A protein and the small-molecule ligand that binds it are described below.
Small molecule (SMILES): Nc1ncnc2c1ncn2[C@H]1C[C@H](O)[C@@H](COP(=O)(O)O)O1

Sequence of chain 1.K:
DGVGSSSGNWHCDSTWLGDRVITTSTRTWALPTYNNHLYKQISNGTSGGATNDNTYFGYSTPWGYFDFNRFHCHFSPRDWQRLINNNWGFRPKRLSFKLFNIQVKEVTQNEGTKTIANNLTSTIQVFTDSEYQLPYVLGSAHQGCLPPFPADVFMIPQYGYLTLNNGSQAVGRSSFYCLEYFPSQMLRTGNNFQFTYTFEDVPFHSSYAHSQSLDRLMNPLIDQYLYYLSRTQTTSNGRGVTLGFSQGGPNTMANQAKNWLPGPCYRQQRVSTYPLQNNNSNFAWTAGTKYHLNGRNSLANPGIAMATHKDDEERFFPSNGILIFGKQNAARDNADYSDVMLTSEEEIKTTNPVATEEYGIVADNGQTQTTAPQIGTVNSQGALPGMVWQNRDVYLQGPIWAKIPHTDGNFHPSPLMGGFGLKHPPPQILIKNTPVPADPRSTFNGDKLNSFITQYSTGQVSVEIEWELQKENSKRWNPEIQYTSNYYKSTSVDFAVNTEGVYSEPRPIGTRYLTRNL

Binding-site contacts:
Ligand atom C2 contacts residue VAL202 of chain 1.K at 4.2 Å (hydrophobic).
Ligand atom N7 contacts residue PRO203 of chain 1.K at 4.0 Å.
Ligand atom C6 contacts residue GLY421 of chain 1.K at 3.6 Å.
Ligand atom C2' contacts residue PRO413 of chain 1.K at 3.8 Å (hydrophobic).
Ligand atom C5 contacts residue PRO413 of chain 1.K at 4.0 Å (hydrophobic).
Ligand atom N6 contacts residue PHE420 of chain 1.K at 3.7 Å.
Ligand atom C5 contacts residue PRO203 of chain 1.K at 3.9 Å (hydrophobic).
Ligand atom N7 contacts residue SER414 of chain 1.K at 3.6 Å.
Ligand atom O3' contacts residue PRO413 of chain 1.K at 4.2 Å.
Ligand atom N7 contacts residue ASN391 of chain 1.K at 3.9 Å.
Ligand atom N6 contacts residue PRO415 of chain 1.K at 4.2 Å.
Ligand atom N9 contacts residue PRO203 of chain 1.K at 4.4 Å.
Ligand atom C2 contacts residue PRO413 of chain 1.K at 3.5 Å (hydrophobic).
Ligand atom C8 contacts residue PRO203 of chain 1.K at 4.2 Å (hydrophobic).
Ligand atom C6 contacts residue SER414 of chain 1.K at 4.0 Å.
Ligand atom C2 contacts residue GLY421 of chain 1.K at 3.4 Å.
Ligand atom C8 contacts residue SER414 of chain 1.K at 4.3 Å.
Ligand atom C1' contacts residue HIS412 of chain 1.K at 4.3 Å.
Ligand atom C6 contacts residue VAL202 of chain 1.K at 4.2 Å (hydrophobic).
Ligand atom C4 contacts residue PRO413 of chain 1.K at 4.0 Å (hydrophobic).
Ligand atom N3 contacts residue PRO413 of chain 1.K at 3.8 Å.
Ligand atom N9 contacts residue HIS412 of chain 1.K at 4.3 Å.
Ligand atom N6 contacts residue SER414 of chain 1.K at 3.7 Å.
Ligand atom N1 contacts residue PHE420 of chain 1.K at 4.2 Å.
Ligand atom N6 contacts residue GLY421 of chain 1.K at 3.3 Å (h-bond).
Ligand atom C1' contacts residue PRO413 of chain 1.K at 3.9 Å (hydrophobic).
Ligand atom N1 contacts residue VAL202 of chain 1.K at 3.7 Å.
Ligand atom N1 contacts residue GLY421 of chain 1.K at 3.1 Å (h-bond).
Ligand atom N9 contacts residue PRO413 of chain 1.K at 4.3 Å.
Ligand atom N6 contacts residue GLY419 of chain 1.K at 3.5 Å (h-bond).
Ligand atom C8 contacts residue HIS412 of chain 1.K at 3.4 Å.
Ligand atom C6 contacts residue PRO413 of chain 1.K at 3.8 Å (hydrophobic).
Ligand atom C2 contacts residue ILE404 of chain 1.K at 4.4 Å (hydrophobic).
Ligand atom C3' contacts residue HIS412 of chain 1.K at 4.0 Å.
Ligand atom N1 contacts residue PRO413 of chain 1.K at 3.5 Å (h-bond).
Ligand atom N7 contacts residue HIS412 of chain 1.K at 4.1 Å.
Ligand atom C2' contacts residue HIS412 of chain 1.K at 3.1 Å.
Ligand atom C4 contacts residue PRO203 of chain 1.K at 4.2 Å (hydrophobic).
Ligand atom C6 contacts residue PRO203 of chain 1.K at 4.3 Å (hydrophobic).
Ligand atom C5 contacts residue SER414 of chain 1.K at 3.9 Å.